The protein below binds the small molecule below.
Small molecule (SMILES): C[C@H](N)C(=O)O

Sequence of chain 1.A:
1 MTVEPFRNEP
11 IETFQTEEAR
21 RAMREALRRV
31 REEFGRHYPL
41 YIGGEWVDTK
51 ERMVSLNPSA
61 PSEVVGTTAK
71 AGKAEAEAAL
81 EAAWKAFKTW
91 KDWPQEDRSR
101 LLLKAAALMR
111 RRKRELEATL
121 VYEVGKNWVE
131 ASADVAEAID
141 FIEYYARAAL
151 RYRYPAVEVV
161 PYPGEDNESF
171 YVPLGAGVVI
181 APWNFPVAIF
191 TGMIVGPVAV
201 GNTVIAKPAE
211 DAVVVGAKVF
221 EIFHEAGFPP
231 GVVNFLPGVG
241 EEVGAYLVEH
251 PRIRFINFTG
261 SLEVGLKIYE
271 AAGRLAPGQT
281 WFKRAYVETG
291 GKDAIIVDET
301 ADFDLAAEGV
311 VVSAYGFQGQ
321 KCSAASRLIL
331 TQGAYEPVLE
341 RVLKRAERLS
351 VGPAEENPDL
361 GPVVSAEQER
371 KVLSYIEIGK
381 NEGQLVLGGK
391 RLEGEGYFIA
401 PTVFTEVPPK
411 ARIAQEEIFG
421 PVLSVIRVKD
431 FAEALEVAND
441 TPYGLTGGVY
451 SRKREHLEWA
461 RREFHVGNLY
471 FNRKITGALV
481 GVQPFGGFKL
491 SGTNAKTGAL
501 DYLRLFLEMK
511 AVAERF

Binding-site contacts:
Ligand atom OXT contacts residue PHE185 of chain 1.A at 4.3 Å.
Ligand atom O contacts residue ALA478 of chain 1.A at 3.0 Å (h-bond).
Ligand atom C contacts residue PHE485 of chain 1.A at 4.3 Å (hydrophobic).
Ligand atom C contacts residue THR476 of chain 1.A at 4.3 Å.
Ligand atom N contacts residue GLU137 of chain 1.A at 4.4 Å.
Ligand atom O contacts residue GLY477 of chain 1.A at 3.2 Å (h-bond).
Ligand atom CA contacts residue PHE185 of chain 1.A at 4.3 Å (hydrophobic).
Ligand atom OXT contacts residue ALA478 of chain 1.A at 4.3 Å.
Ligand atom CB contacts residue SER323 of chain 1.A at 3.9 Å.
Ligand atom OXT contacts residue THR476 of chain 1.A at 3.8 Å.
Ligand atom O contacts residue SER323 of chain 1.A at 3.6 Å.
Ligand atom CA contacts residue PHE485 of chain 1.A at 4.2 Å (hydrophobic).
Ligand atom C contacts residue ALA478 of chain 1.A at 3.8 Å (hydrophobic).
Ligand atom N contacts residue ALA478 of chain 1.A at 4.2 Å.
Ligand atom CB contacts residue PHE185 of chain 1.A at 3.8 Å (hydrophobic).
Ligand atom OXT contacts residue SER323 of chain 1.A at 2.8 Å (h-bond).
Ligand atom OXT contacts residue GLY477 of chain 1.A at 2.9 Å (h-bond).
Ligand atom CB contacts residue PHE485 of chain 1.A at 3.9 Å (hydrophobic).
Ligand atom C contacts residue GLY477 of chain 1.A at 3.4 Å.
Ligand atom CB contacts residue CYS322 of chain 1.A at 3.5 Å (hydrophobic).
Ligand atom O contacts residue PHE485 of chain 1.A at 3.6 Å.
Ligand atom O contacts residue THR476 of chain 1.A at 4.0 Å.
Ligand atom CA contacts residue SER323 of chain 1.A at 4.2 Å.
Ligand atom OXT contacts residue LYS321 of chain 1.A at 4.1 Å.
Ligand atom N contacts residue PHE485 of chain 1.A at 3.5 Å.
Ligand atom C contacts residue SER323 of chain 1.A at 3.3 Å.